This small molecule binds to this protein.
Small molecule (SMILES): CC(=O)N[C@H]1[C@H](O[C@H]2[C@H](O)[C@@H](NC(C)=O)CO[C@@H]2CO[C@@H]2O[C@@H](C)[C@@H](O)[C@@H](O)[C@@H]2O)O[C@H](CO)[C@@H](O)[C@@H]1O

Binding-site contacts:
Ligand atom O5 contacts residue ASN154 of chain 44.A at 2.3 Å (h-bond).
Ligand atom C8 contacts residue ASN157 of chain 44.A at 3.9 Å.
Ligand atom O5 contacts residue THR156 of chain 44.A at 4.0 Å.
Ligand atom C1 contacts residue MET151 of chain 44.A at 4.1 Å (hydrophobic).
Ligand atom O6 contacts residue THR156 of chain 44.A at 4.5 Å.
Ligand atom C2 contacts residue GLY150 of chain 44.A at 3.8 Å.
Ligand atom O5 contacts residue THR156 of chain 44.A at 4.0 Å.
Ligand atom C5 contacts residue THR156 of chain 44.A at 3.9 Å.
Ligand atom C2 contacts residue MET151 of chain 44.A at 4.2 Å (hydrophobic).
Ligand atom C7 contacts residue GLY150 of chain 44.A at 3.1 Å.
Ligand atom O5 contacts residue MET151 of chain 44.A at 3.9 Å.
Ligand atom N2 contacts residue GLY150 of chain 44.A at 3.5 Å (h-bond).
Ligand atom C6 contacts residue MET151 of chain 44.A at 4.5 Å (hydrophobic).
Ligand atom C6 contacts residue THR156 of chain 44.A at 3.7 Å.
Ligand atom C5 contacts residue ASN154 of chain 44.A at 3.6 Å.
Ligand atom C8 contacts residue GLY150 of chain 44.A at 3.8 Å.
Ligand atom O7 contacts residue ASN154 of chain 44.A at 4.0 Å.
Ligand atom O6 contacts residue MET151 of chain 44.A at 4.2 Å.
Ligand atom C6 contacts residue THR156 of chain 44.A at 4.0 Å.
Ligand atom O7 contacts residue HIS148 of chain 44.A at 3.6 Å (h-bond).
Ligand atom C5 contacts residue THR156 of chain 44.A at 4.2 Å.
Ligand atom O7 contacts residue GLY150 of chain 44.A at 2.9 Å (h-bond).
Ligand atom C1 contacts residue THR156 of chain 44.A at 4.3 Å.
Ligand atom C5 contacts residue MET151 of chain 44.A at 3.8 Å (hydrophobic).
Ligand atom C3 contacts residue MET151 of chain 44.A at 4.0 Å (hydrophobic).
Ligand atom C4 contacts residue MET151 of chain 44.A at 3.9 Å (hydrophobic).
Ligand atom O5 contacts residue ASN157 of chain 44.A at 4.3 Å.
Ligand atom C6 contacts residue ASN157 of chain 44.A at 3.5 Å.
Ligand atom N2 contacts residue ASN154 of chain 44.A at 2.9 Å (h-bond).
Ligand atom C7 contacts residue ASN154 of chain 44.A at 3.7 Å.
Ligand atom C4 contacts residue ASN154 of chain 44.A at 4.2 Å.
Ligand atom C3 contacts residue ASN154 of chain 44.A at 3.8 Å.
Ligand atom C1 contacts residue GLY150 of chain 44.A at 3.9 Å.
Ligand atom C6 contacts residue ASP161 of chain 44.A at 3.6 Å.
Ligand atom C1 contacts residue ASN154 of chain 44.A at 1.4 Å.
Ligand atom C8 contacts residue THR156 of chain 44.A at 4.5 Å.
Ligand atom O7 contacts residue THR156 of chain 44.A at 4.5 Å.
Ligand atom C2 contacts residue ASN154 of chain 44.A at 2.4 Å.

Sequence of chain 44.A:
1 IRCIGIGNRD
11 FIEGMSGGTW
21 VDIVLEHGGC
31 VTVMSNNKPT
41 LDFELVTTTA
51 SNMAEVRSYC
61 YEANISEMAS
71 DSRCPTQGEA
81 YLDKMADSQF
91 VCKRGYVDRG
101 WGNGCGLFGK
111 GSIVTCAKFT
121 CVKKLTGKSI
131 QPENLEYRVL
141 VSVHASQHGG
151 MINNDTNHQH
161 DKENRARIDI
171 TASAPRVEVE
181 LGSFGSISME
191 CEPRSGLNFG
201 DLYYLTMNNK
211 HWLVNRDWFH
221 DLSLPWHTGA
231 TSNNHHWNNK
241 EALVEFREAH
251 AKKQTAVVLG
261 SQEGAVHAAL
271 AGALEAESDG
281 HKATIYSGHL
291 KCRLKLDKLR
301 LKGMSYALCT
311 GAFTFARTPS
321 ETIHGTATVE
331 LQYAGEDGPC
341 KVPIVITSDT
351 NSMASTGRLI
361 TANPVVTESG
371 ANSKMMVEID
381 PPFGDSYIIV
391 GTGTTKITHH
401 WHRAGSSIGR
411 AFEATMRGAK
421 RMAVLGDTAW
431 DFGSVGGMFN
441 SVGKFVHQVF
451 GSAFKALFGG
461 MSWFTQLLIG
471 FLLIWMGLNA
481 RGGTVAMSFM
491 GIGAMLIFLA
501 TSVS